A protein and the small-molecule ligand that binds it are described below.
Small molecule (SMILES): CCCCO[C@]1(C(=O)O)C[C@H](O)[C@@H](NC(C)=O)[C@H]([C@H](O)[C@H](O)CO)O1

Binding-site contacts:
Ligand atom O10 contacts residue TYR250 of chain 23.A at 2.3 Å (h-bond).
Ligand atom O4 contacts residue PRO252 of chain 23.A at 4.0 Å.
Ligand atom C1 contacts residue SER147 of chain 24.A at 3.6 Å.
Ligand atom O1A contacts residue SER147 of chain 24.A at 3.1 Å (h-bond).
Ligand atom C5 contacts residue TYR145 of chain 24.A at 3.4 Å (hydrophobic).
Ligand atom C1 contacts residue ALA146 of chain 24.A at 4.0 Å (hydrophobic).
Ligand atom C8 contacts residue ALA146 of chain 24.A at 4.4 Å (hydrophobic).
Ligand atom C11 contacts residue TYR145 of chain 24.A at 3.8 Å (hydrophobic).
Ligand atom O8 contacts residue ALA146 of chain 24.A at 3.4 Å.
Ligand atom O1A contacts residue ASN148 of chain 24.A at 4.5 Å.
Ligand atom O4 contacts residue ASN251 of chain 23.A at 4.3 Å.
Ligand atom C6 contacts residue ALA146 of chain 24.A at 4.3 Å (hydrophobic).
Ligand atom O4 contacts residue TYR145 of chain 24.A at 4.1 Å.
Ligand atom C10 contacts residue TYR250 of chain 23.A at 2.9 Å (hydrophobic).
Ligand atom C4 contacts residue TYR145 of chain 24.A at 3.6 Å (hydrophobic).
Ligand atom C9 contacts residue TYR145 of chain 24.A at 4.2 Å (hydrophobic).
Ligand atom C11 contacts residue ARG143 of chain 24.A at 3.9 Å.
Ligand atom C6 contacts residue TYR145 of chain 24.A at 3.4 Å (hydrophobic).
Ligand atom O10 contacts residue ASN96 of chain 23.A at 4.3 Å.
Ligand atom C11 contacts residue TYR250 of chain 23.A at 3.1 Å (hydrophobic).
Ligand atom C10 contacts residue TYR145 of chain 24.A at 3.6 Å (hydrophobic).
Ligand atom C3 contacts residue PRO252 of chain 23.A at 4.3 Å (hydrophobic).
Ligand atom O1B contacts residue ALA146 of chain 24.A at 4.3 Å.
Ligand atom N5 contacts residue TYR145 of chain 24.A at 2.6 Å (h-bond).
Ligand atom N5 contacts residue TYR250 of chain 23.A at 3.9 Å.
Ligand atom O9 contacts residue TYR145 of chain 24.A at 4.3 Å.
Ligand atom O1B contacts residue PRO252 of chain 23.A at 3.4 Å.
Ligand atom O1B contacts residue SER147 of chain 24.A at 2.6 Å (h-bond).
Ligand atom O1A contacts residue ALA146 of chain 24.A at 3.2 Å.
Ligand atom C4 contacts residue TYR250 of chain 23.A at 4.3 Å (hydrophobic).
Ligand atom O4 contacts residue TYR250 of chain 23.A at 3.0 Å.
Ligand atom C7 contacts residue TYR145 of chain 24.A at 3.9 Å (hydrophobic).
Ligand atom C4 contacts residue PRO252 of chain 23.A at 4.3 Å (hydrophobic).
Ligand atom C1 contacts residue PRO252 of chain 23.A at 4.1 Å (hydrophobic).

Sequence of chain 24.A:
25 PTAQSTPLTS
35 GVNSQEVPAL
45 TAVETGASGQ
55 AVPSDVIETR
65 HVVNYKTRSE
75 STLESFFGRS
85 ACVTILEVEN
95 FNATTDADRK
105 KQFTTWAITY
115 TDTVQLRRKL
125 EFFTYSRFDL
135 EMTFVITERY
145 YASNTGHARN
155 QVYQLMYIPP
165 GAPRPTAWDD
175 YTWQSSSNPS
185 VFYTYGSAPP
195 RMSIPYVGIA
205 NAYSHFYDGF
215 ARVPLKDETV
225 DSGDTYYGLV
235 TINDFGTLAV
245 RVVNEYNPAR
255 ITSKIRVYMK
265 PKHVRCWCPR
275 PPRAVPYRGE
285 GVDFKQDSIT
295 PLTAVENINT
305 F

Sequence of chain 23.A:
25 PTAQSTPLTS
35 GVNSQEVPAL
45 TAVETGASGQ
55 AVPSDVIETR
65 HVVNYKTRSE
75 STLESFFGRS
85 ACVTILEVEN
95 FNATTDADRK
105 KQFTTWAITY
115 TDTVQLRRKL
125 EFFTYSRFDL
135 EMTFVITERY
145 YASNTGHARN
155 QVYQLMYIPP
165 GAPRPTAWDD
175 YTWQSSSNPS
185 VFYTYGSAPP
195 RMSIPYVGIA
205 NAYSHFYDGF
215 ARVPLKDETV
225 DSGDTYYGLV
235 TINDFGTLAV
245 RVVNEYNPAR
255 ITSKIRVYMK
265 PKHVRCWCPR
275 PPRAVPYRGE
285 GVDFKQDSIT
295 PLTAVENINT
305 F